This protein binds this small molecule.
Small molecule (SMILES): Oc1ccc(Br)cc1

Sequence of chain 1.A:
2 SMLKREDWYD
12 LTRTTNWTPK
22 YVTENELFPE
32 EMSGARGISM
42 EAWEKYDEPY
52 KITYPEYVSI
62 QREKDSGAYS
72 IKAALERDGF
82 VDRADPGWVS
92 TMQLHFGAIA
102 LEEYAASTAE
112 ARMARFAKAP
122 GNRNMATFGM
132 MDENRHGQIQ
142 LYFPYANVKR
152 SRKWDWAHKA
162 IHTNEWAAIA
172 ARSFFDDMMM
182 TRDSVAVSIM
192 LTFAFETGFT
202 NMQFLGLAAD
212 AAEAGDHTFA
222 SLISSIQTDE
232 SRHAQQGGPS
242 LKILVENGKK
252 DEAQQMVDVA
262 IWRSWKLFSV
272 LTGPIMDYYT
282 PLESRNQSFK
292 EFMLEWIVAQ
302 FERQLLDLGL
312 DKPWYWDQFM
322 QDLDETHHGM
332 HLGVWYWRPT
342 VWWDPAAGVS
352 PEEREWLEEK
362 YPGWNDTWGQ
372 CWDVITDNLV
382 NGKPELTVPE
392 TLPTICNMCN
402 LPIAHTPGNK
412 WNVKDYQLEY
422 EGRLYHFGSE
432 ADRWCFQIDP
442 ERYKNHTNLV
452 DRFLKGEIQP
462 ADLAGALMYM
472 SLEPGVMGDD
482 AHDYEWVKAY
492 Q

Binding-site contacts:
Ligand atom C1 contacts residue GLN204 of chain 1.A at 3.6 Å.
Ligand atom C5 contacts residue ILE100 of chain 1.A at 3.8 Å (hydrophobic).
Ligand atom C4 contacts residue THR273 of chain 1.A at 4.3 Å.
Ligand atom O1 contacts residue GLN204 of chain 1.A at 4.4 Å.
Ligand atom C6 contacts residue HIS96 of chain 1.A at 3.5 Å.
Ligand atom C2 contacts residue BML1 of chain 1.I at 4.1 Å.
Ligand atom C3 contacts residue GLN204 of chain 1.A at 3.1 Å.
Ligand atom BR4 contacts residue GLN204 of chain 1.A at 4.2 Å.
Ligand atom C2 contacts residue GLN204 of chain 1.A at 3.4 Å.
Ligand atom C6 contacts residue PHE205 of chain 1.A at 4.3 Å (hydrophobic).
Ligand atom BR4 contacts residue PHE269 of chain 1.A at 3.9 Å.
Ligand atom C5 contacts residue GLN204 of chain 1.A at 3.4 Å.
Ligand atom C6 contacts residue GLN204 of chain 1.A at 3.6 Å.
Ligand atom C3 contacts residue THR273 of chain 1.A at 3.4 Å.
Ligand atom O1 contacts residue BML1 of chain 1.I at 3.9 Å.
Ligand atom BR4 contacts residue PHE196 of chain 1.A at 4.2 Å.
Ligand atom C4 contacts residue LEU272 of chain 1.A at 4.3 Å (hydrophobic).
Ligand atom BR4 contacts residue LEU272 of chain 1.A at 4.1 Å.
Ligand atom C1 contacts residue BML1 of chain 1.I at 4.3 Å.
Ligand atom C4 contacts residue GLN204 of chain 1.A at 3.3 Å.
Ligand atom C2 contacts residue THR273 of chain 1.A at 3.7 Å.
Ligand atom O1 contacts residue HIS96 of chain 1.A at 2.6 Å (h-bond).
Ligand atom BR4 contacts residue LEU268 of chain 1.A at 4.4 Å.
Ligand atom C1 contacts residue HIS96 of chain 1.A at 3.3 Å.
Ligand atom C2 contacts residue LEU272 of chain 1.A at 3.7 Å (hydrophobic).
Ligand atom C3 contacts residue LEU272 of chain 1.A at 3.4 Å (hydrophobic).
Ligand atom C6 contacts residue ILE100 of chain 1.A at 3.7 Å (hydrophobic).
Ligand atom O1 contacts residue LEU208 of chain 1.A at 3.9 Å.